Sequence of chain 1.L:
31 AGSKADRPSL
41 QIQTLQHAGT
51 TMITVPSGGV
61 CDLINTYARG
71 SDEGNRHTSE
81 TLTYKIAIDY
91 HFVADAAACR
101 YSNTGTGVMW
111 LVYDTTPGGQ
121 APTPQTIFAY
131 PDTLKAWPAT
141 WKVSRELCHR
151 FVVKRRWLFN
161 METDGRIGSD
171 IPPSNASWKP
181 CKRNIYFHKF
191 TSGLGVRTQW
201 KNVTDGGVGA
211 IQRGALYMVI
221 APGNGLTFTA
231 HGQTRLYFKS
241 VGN

Sequence of chain 1.K:
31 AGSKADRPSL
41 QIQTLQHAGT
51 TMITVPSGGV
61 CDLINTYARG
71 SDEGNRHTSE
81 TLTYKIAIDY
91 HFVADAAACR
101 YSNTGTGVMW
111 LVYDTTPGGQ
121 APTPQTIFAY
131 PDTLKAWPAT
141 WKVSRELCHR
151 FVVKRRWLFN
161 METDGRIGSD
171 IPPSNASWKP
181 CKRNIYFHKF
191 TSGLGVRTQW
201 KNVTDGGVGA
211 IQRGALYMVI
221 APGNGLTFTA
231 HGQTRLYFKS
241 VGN

A small-molecule ligand and the protein it binds are described below.
Small molecule (SMILES): Cc1cn([C@H]2C[C@H](O[P](=O)(O)OC[C@H]3O[C@@H](n4ccc(N)nc4=O)C[C@@H]3O[P](=O)(O)OC[C@H]3O[C@@H](n4ccc(N)nc4=O)C[C@@H]3O[P](=O)(O)OC[C@H]3O[C@@H](n4ccc(N)nc4=O)C[C@@H]3O[P](=O)(O)OC[C@H]3O[C@@H](n4cnc5c(N)ncnc54)C[C@@H]3O)[C@@H](CO[P](=O)(O)O[C@H]3C[C@H](n4cnc5c(N)ncnc54)O[C@@H]3CO[P](=O)(O)O[C@H]3C[C@H](n4cnc5c(N)ncnc54)O[C@@H]3CO[P](=O)(O)O[C@H]3C[C@H](n4cnc5c(N)ncnc54)O[C@@H]3CO[P](=O)(O)O[C@H]3C[C@H](n4cnc5c(N)ncnc54)O[C@@H]3COP(=O)=O)O2)c(=O)[nH]c1=O

Binding-site contacts:
Ligand atom O5' contacts residue HIS149 of chain 1.K at 4.2 Å.
Ligand atom OP1 contacts residue ILE42 of chain 1.L at 4.1 Å.
Ligand atom N6 contacts residue PHE190 of chain 1.L at 3.5 Å.
Ligand atom C7 contacts residue LEU40 of chain 1.L at 3.5 Å (hydrophobic).
Ligand atom O4 contacts residue LYS85 of chain 1.L at 3.2 Å (salt-bridge).
Ligand atom N3 contacts residue PHE190 of chain 1.L at 3.9 Å.
Ligand atom OP1 contacts residue VAL153 of chain 1.K at 3.3 Å.
Ligand atom P contacts residue ARG145 of chain 1.K at 3.7 Å.
Ligand atom O3' contacts residue VAL153 of chain 1.K at 4.2 Å.
Ligand atom N9 contacts residue PHE190 of chain 1.L at 3.7 Å.
Ligand atom C2' contacts residue LEU40 of chain 1.L at 4.0 Å (hydrophobic).
Ligand atom OP1 contacts residue HIS149 of chain 1.K at 3.1 Å.
Ligand atom C6 contacts residue PHE190 of chain 1.L at 3.3 Å (hydrophobic).
Ligand atom OP2 contacts residue TYR237 of chain 1.L at 2.7 Å (h-bond).
Ligand atom P contacts residue ARG235 of chain 1.L at 3.3 Å.
Ligand atom C5' contacts residue ILE42 of chain 1.L at 3.8 Å (hydrophobic).
Ligand atom C7 contacts residue TYR237 of chain 1.L at 4.1 Å (hydrophobic).
Ligand atom N4 contacts residue TYR113 of chain 1.K at 3.8 Å.
Ligand atom C2' contacts residue LYS154 of chain 1.K at 3.6 Å.
Ligand atom OP1 contacts residue ARG145 of chain 1.K at 2.3 Å (salt-bridge).
Ligand atom C2' contacts residue TYR237 of chain 1.L at 4.0 Å (hydrophobic).
Ligand atom OP2 contacts residue ARG235 of chain 1.L at 2.5 Å (salt-bridge).
Ligand atom P contacts residue HIS149 of chain 1.K at 3.8 Å.
Ligand atom C2 contacts residue PHE190 of chain 1.L at 4.2 Å (hydrophobic).
Ligand atom P contacts residue TYR237 of chain 1.L at 3.8 Å.
Ligand atom C2 contacts residue LYS34 of chain 1.K at 3.3 Å.
Ligand atom N3 contacts residue LYS34 of chain 1.K at 3.3 Å (salt-bridge).
Ligand atom N1 contacts residue PHE190 of chain 1.L at 3.7 Å.
Ligand atom O3' contacts residue SER39 of chain 1.L at 4.1 Å.
Ligand atom C8 contacts residue PHE190 of chain 1.L at 3.5 Å (hydrophobic).
Ligand atom C1' contacts residue ARG155 of chain 1.K at 3.6 Å.
Ligand atom C4 contacts residue PHE190 of chain 1.L at 3.4 Å (hydrophobic).
Ligand atom OP2 contacts residue HIS149 of chain 1.K at 3.3 Å.
Ligand atom N7 contacts residue PHE190 of chain 1.L at 3.5 Å.
Ligand atom C2' contacts residue ARG155 of chain 1.K at 3.1 Å.
Ligand atom OP1 contacts residue ARG235 of chain 1.L at 3.1 Å (salt-bridge).
Ligand atom OP2 contacts residue ARG156 of chain 1.K at 3.8 Å.
Ligand atom C5 contacts residue PHE190 of chain 1.L at 3.3 Å (hydrophobic).
Ligand atom O3' contacts residue TYR237 of chain 1.L at 3.6 Å.
Ligand atom C3' contacts residue ILE42 of chain 1.L at 3.7 Å (hydrophobic).